Sequence of chain 1.B:
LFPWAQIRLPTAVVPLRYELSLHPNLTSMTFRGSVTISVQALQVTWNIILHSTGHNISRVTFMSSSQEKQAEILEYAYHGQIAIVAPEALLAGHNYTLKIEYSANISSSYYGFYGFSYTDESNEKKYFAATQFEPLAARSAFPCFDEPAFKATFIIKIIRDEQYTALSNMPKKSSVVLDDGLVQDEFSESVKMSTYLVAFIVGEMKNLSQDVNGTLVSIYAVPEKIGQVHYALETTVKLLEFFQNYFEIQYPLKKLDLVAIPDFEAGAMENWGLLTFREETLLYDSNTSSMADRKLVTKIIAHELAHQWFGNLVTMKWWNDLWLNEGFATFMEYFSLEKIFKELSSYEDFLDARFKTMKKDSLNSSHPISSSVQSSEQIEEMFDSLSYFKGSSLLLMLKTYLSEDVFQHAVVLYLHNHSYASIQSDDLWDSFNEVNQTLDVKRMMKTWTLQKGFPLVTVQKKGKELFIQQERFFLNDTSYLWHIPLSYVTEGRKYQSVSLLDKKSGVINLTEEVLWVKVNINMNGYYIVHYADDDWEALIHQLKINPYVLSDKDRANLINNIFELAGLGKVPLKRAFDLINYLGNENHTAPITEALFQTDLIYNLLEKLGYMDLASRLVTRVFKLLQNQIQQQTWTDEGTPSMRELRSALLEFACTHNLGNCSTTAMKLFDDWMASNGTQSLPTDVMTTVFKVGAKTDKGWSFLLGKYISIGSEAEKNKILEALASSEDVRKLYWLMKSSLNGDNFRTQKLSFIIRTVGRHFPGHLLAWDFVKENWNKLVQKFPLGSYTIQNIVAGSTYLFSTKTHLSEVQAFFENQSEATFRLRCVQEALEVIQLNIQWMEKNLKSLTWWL

This small molecule binds to this protein.
Small molecule (SMILES): CC(=O)N[C@@H]1[C@@H](O)[C@H](O)[C@@H](CO)O[C@H]1O

Binding-site contacts:
Ligand atom C4 contacts residue ASN61 of chain 1.B at 4.3 Å.
Ligand atom O7 contacts residue ASN61 of chain 1.B at 2.9 Å (h-bond).
Ligand atom C3 contacts residue THR63 of chain 1.B at 4.4 Å.
Ligand atom C7 contacts residue ASN61 of chain 1.B at 3.3 Å.
Ligand atom N2 contacts residue ASN61 of chain 1.B at 2.8 Å (h-bond).
Ligand atom C2 contacts residue ASP199 of chain 1.B at 4.0 Å.
Ligand atom C1 contacts residue THR63 of chain 1.B at 3.3 Å.
Ligand atom O5 contacts residue ASN61 of chain 1.B at 2.5 Å (h-bond).
Ligand atom O7 contacts residue ASP199 of chain 1.B at 3.0 Å (salt-bridge).
Ligand atom O5 contacts residue THR63 of chain 1.B at 4.2 Å.
Ligand atom C7 contacts residue LEU62 of chain 1.B at 4.0 Å (hydrophobic).
Ligand atom C7 contacts residue ASP199 of chain 1.B at 3.2 Å.
Ligand atom N2 contacts residue THR63 of chain 1.B at 4.0 Å.
Ligand atom N2 contacts residue ASP199 of chain 1.B at 3.4 Å (salt-bridge).
Ligand atom C8 contacts residue LEU62 of chain 1.B at 3.5 Å (hydrophobic).
Ligand atom N2 contacts residue LEU62 of chain 1.B at 4.4 Å.
Ligand atom C8 contacts residue ASN61 of chain 1.B at 3.9 Å.
Ligand atom O7 contacts residue PRO60 of chain 1.B at 3.8 Å.
Ligand atom C2 contacts residue ASN61 of chain 1.B at 2.5 Å.
Ligand atom C3 contacts residue ASP199 of chain 1.B at 3.9 Å.
Ligand atom C2 contacts residue THR63 of chain 1.B at 4.1 Å.
Ligand atom C8 contacts residue TYR202 of chain 1.B at 3.5 Å (hydrophobic).
Ligand atom C8 contacts residue ASP199 of chain 1.B at 3.2 Å.
Ligand atom C3 contacts residue ASN61 of chain 1.B at 3.8 Å.
Ligand atom O3 contacts residue ASP199 of chain 1.B at 2.7 Å (salt-bridge).
Ligand atom C8 contacts residue PRO60 of chain 1.B at 3.6 Å (hydrophobic).
Ligand atom O7 contacts residue HIS59 of chain 1.B at 3.9 Å.
Ligand atom C1 contacts residue ASN61 of chain 1.B at 1.4 Å.
Ligand atom C5 contacts residue ASN61 of chain 1.B at 3.7 Å.
Ligand atom C7 contacts residue PRO60 of chain 1.B at 4.0 Å (hydrophobic).
Ligand atom C5 contacts residue THR63 of chain 1.B at 4.5 Å.